This protein binds this small molecule.
Small molecule (SMILES): CO[C@H]1[C@@H](OC)C[C@H](C)[C@@H](OC)C2=CC(=O)C=C(NC(=O)C(C)=CC=C[C@H](C)[C@@H](OC(N)=O)/C(C)=C/[C@@H]1C)C2=O

Binding-site contacts:
Ligand atom C32 contacts residue ALA61 of chain 1.A at 4.0 Å (hydrophobic).
Ligand atom O33 contacts residue ALA61 of chain 1.A at 3.5 Å.
Ligand atom C5 contacts residue ASP60 of chain 1.A at 3.8 Å.
Ligand atom C21 contacts residue GLY142 of chain 1.A at 3.2 Å.
Ligand atom O24 contacts residue ASP60 of chain 1.A at 2.7 Å (salt-bridge).
Ligand atom C36 contacts residue PHE145 of chain 1.A at 3.8 Å (hydrophobic).
Ligand atom C36 contacts residue GLY142 of chain 1.A at 3.7 Å.
Ligand atom O23 contacts residue GLY142 of chain 1.A at 3.0 Å (h-bond).
Ligand atom C3 contacts residue GLY142 of chain 1.A at 3.8 Å.
Ligand atom C32 contacts residue THR192 of chain 1.A at 3.9 Å.
Ligand atom C4 contacts residue ASN57 of chain 1.A at 3.9 Å.
Ligand atom C25 contacts residue ASN112 of chain 1.A at 3.6 Å.
Ligand atom O37 contacts residue VAL143 of chain 1.A at 3.3 Å.
Ligand atom N34 contacts residue ALA58 of chain 1.A at 3.9 Å.
Ligand atom C36 contacts residue ILE116 of chain 1.A at 3.7 Å (hydrophobic).
Ligand atom C17 contacts residue MET104 of chain 1.A at 4.0 Å (hydrophobic).
Ligand atom C27 contacts residue ASN112 of chain 1.A at 3.8 Å.
Ligand atom O31 contacts residue ASN57 of chain 1.A at 3.9 Å.
Ligand atom O37 contacts residue GLY142 of chain 1.A at 3.2 Å (h-bond).
Ligand atom C35 contacts residue ILE194 of chain 1.A at 3.8 Å (hydrophobic).
Ligand atom O37 contacts residue GLY144 of chain 1.A at 3.0 Å (h-bond).
Ligand atom C27 contacts residue ASP108 of chain 1.A at 3.4 Å.
Ligand atom O37 contacts residue PHE145 of chain 1.A at 2.7 Å (h-bond).
Ligand atom C20 contacts residue PHE145 of chain 1.A at 3.7 Å (hydrophobic).
Ligand atom N22 contacts residue GLY142 of chain 1.A at 3.3 Å (h-bond).
Ligand atom C35 contacts residue PHE145 of chain 1.A at 3.9 Å (hydrophobic).
Ligand atom C20 contacts residue GLY142 of chain 1.A at 3.8 Å.
Ligand atom C15 contacts residue MET104 of chain 1.A at 3.9 Å (hydrophobic).
Ligand atom C27 contacts residue MET104 of chain 1.A at 3.7 Å (hydrophobic).
Ligand atom N22 contacts residue VAL143 of chain 1.A at 4.0 Å.
Ligand atom O33 contacts residue THR192 of chain 1.A at 3.1 Å (h-bond).
Ligand atom C29 contacts residue ILE102 of chain 1.A at 3.8 Å (hydrophobic).
Ligand atom O28 contacts residue LYS64 of chain 1.A at 4.0 Å.
Ligand atom C21 contacts residue PHE145 of chain 1.A at 3.8 Å (hydrophobic).
Ligand atom C13 contacts residue MET104 of chain 1.A at 3.8 Å (hydrophobic).
Ligand atom N34 contacts residue ASP99 of chain 1.A at 2.9 Å (salt-bridge).
Ligand atom N34 contacts residue THR192 of chain 1.A at 3.8 Å.
Ligand atom C2 contacts residue GLY142 of chain 1.A at 3.8 Å.
Ligand atom C29 contacts residue ALA61 of chain 1.A at 3.9 Å (hydrophobic).
Ligand atom C29 contacts residue LYS64 of chain 1.A at 3.9 Å.

Sequence of chain 1.A:
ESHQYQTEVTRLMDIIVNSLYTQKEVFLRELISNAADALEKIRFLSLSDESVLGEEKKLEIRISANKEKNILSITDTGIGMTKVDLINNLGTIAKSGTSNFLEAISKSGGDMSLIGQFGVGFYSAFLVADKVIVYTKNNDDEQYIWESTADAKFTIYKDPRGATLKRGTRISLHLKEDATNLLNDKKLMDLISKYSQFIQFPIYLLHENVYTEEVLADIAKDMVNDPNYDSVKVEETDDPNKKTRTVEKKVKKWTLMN